Sequence of chain 1.A:
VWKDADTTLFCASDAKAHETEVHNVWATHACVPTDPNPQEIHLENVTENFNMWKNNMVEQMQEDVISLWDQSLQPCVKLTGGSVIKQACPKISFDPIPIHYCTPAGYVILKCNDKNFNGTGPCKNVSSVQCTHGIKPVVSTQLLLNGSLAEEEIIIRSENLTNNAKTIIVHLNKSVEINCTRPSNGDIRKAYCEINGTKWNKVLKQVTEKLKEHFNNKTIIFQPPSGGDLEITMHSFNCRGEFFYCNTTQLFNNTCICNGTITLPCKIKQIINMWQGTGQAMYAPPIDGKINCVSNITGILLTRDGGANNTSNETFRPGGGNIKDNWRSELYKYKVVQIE

The protein below binds the small molecule below.
Small molecule (SMILES): CC(=O)N[C@@H]1[C@@H](O)[C@H](O)[C@@H](CO)O[C@H]1O

Binding-site contacts:
Ligand atom C2 contacts residue ASN160 of chain 1.A at 2.5 Å.
Ligand atom C1 contacts residue THR162 of chain 1.A at 4.3 Å.
Ligand atom O5 contacts residue ASN163 of chain 1.A at 3.5 Å.
Ligand atom C5 contacts residue ASN163 of chain 1.A at 4.4 Å.
Ligand atom O6 contacts residue THR162 of chain 1.A at 4.3 Å.
Ligand atom C1 contacts residue ASN163 of chain 1.A at 4.3 Å.
Ligand atom C7 contacts residue ASN160 of chain 1.A at 3.6 Å.
Ligand atom C5 contacts residue ASN160 of chain 1.A at 3.6 Å.
Ligand atom C4 contacts residue ASN160 of chain 1.A at 4.2 Å.
Ligand atom C6 contacts residue THR162 of chain 1.A at 3.7 Å.
Ligand atom O5 contacts residue THR162 of chain 1.A at 4.1 Å.
Ligand atom C6 contacts residue ASN163 of chain 1.A at 4.1 Å.
Ligand atom C5 contacts residue THR162 of chain 1.A at 3.8 Å.
Ligand atom O5 contacts residue ASN160 of chain 1.A at 2.4 Å (h-bond).
Ligand atom C3 contacts residue ASN160 of chain 1.A at 3.9 Å.
Ligand atom C1 contacts residue ASN160 of chain 1.A at 1.4 Å.
Ligand atom O7 contacts residue ASN160 of chain 1.A at 3.9 Å.
Ligand atom O6 contacts residue ASN163 of chain 1.A at 3.8 Å.
Ligand atom N2 contacts residue ASN160 of chain 1.A at 3.0 Å (h-bond).